Binding-site contacts:
Ligand atom C2 contacts residue GLU281 of chain 1.B at 4.2 Å.
Ligand atom C3 contacts residue ASN272 of chain 1.B at 3.7 Å.
Ligand atom C1 contacts residue TYR232 of chain 1.B at 4.0 Å (hydrophobic).
Ligand atom O5 contacts residue GLU281 of chain 1.B at 4.0 Å.
Ligand atom C7 contacts residue ASN272 of chain 1.B at 3.2 Å.
Ligand atom O6 contacts residue TYR232 of chain 1.B at 3.9 Å.
Ligand atom C5 contacts residue ASN272 of chain 1.B at 3.7 Å.
Ligand atom C4 contacts residue ASN272 of chain 1.B at 4.2 Å.
Ligand atom C8 contacts residue ASN279 of chain 1.B at 3.4 Å.
Ligand atom C6 contacts residue TYR232 of chain 1.B at 3.6 Å (hydrophobic).
Ligand atom N2 contacts residue ASN272 of chain 1.B at 2.8 Å (h-bond).
Ligand atom C1 contacts residue ASN272 of chain 1.B at 1.4 Å.
Ligand atom C5 contacts residue TYR232 of chain 1.B at 3.8 Å (hydrophobic).
Ligand atom C2 contacts residue ASN272 of chain 1.B at 2.3 Å.
Ligand atom C1 contacts residue GLU281 of chain 1.B at 4.0 Å.
Ligand atom O7 contacts residue GLU281 of chain 1.B at 3.9 Å.
Ligand atom O5 contacts residue ASN272 of chain 1.B at 2.4 Å (h-bond).
Ligand atom C8 contacts residue ASN272 of chain 1.B at 4.1 Å.
Ligand atom O5 contacts residue TYR232 of chain 1.B at 3.7 Å.
Ligand atom O7 contacts residue ASN272 of chain 1.B at 3.4 Å (h-bond).

The protein below binds the small molecule below.
Small molecule (SMILES): CC(=O)N[C@H]1[C@H](O[C@H]2[C@H](O)[C@@H](NC(C)=O)CO[C@@H]2CO)O[C@H](CO)[C@@H](O)[C@@H]1O

Sequence of chain 1.B:
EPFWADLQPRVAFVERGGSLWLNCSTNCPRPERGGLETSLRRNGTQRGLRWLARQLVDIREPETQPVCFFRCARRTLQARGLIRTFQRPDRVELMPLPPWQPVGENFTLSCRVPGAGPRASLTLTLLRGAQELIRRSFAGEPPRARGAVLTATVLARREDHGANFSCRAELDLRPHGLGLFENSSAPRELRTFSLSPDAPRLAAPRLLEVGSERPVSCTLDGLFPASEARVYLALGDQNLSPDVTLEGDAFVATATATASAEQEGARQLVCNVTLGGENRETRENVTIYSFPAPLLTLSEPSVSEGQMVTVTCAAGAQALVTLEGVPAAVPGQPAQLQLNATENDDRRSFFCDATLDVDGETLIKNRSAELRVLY